Sequence of chain 1.B:
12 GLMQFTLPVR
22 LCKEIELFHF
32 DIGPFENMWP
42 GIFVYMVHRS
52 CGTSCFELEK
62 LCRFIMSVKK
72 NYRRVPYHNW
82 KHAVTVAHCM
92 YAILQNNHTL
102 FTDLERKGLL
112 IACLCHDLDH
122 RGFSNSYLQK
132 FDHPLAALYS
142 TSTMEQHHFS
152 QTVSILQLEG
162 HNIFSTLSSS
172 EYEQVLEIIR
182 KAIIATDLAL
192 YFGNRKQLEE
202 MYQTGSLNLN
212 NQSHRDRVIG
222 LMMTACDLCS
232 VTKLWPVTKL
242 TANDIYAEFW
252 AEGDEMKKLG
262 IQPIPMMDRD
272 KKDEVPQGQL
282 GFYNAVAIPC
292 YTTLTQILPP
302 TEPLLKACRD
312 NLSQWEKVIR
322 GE

Binding-site contacts:
Ligand atom N19 contacts residue GLY279 of chain 1.B at 3.6 Å.
Ligand atom N22 contacts residue GLY279 of chain 1.B at 3.8 Å.
Ligand atom C28 contacts residue GLY279 of chain 1.B at 3.6 Å.
Ligand atom C33 contacts residue GLU275 of chain 1.B at 3.8 Å.
Ligand atom C1 contacts residue PHE283 of chain 1.B at 3.9 Å (hydrophobic).
Ligand atom C10 contacts residue TYR78 of chain 1.B at 3.6 Å (hydrophobic).
Ligand atom C5 contacts residue PHE283 of chain 1.B at 3.5 Å (hydrophobic).
Ligand atom N22 contacts residue TYR247 of chain 1.B at 2.8 Å (h-bond).
Ligand atom C21 contacts residue TYR247 of chain 1.B at 3.8 Å (hydrophobic).
Ligand atom C9 contacts residue ILE246 of chain 1.B at 3.5 Å (hydrophobic).
Ligand atom C28 contacts residue PHE283 of chain 1.B at 3.6 Å (hydrophobic).
Ligand atom C18 contacts residue GLY279 of chain 1.B at 3.5 Å.
Ligand atom O15 contacts residue PHE283 of chain 1.B at 3.8 Å.
Ligand atom C29 contacts residue PHE283 of chain 1.B at 3.6 Å (hydrophobic).
Ligand atom C4 contacts residue PHE283 of chain 1.B at 3.9 Å (hydrophobic).
Ligand atom N22 contacts residue MET267 of chain 1.B at 3.9 Å.
Ligand atom C26 contacts residue GLY279 of chain 1.B at 3.5 Å.
Ligand atom C21 contacts residue GLY279 of chain 1.B at 3.4 Å.
Ligand atom O14 contacts residue GLN280 of chain 1.B at 3.0 Å (h-bond).
Ligand atom C29 contacts residue GLY282 of chain 1.B at 3.9 Å.
Ligand atom C26 contacts residue MET267 of chain 1.B at 3.5 Å (hydrophobic).
Ligand atom C1 contacts residue LEU229 of chain 1.B at 3.7 Å (hydrophobic).
Ligand atom C20 contacts residue GLY279 of chain 1.B at 3.9 Å.
Ligand atom C2 contacts residue LEU229 of chain 1.B at 3.3 Å (hydrophobic).
Ligand atom C31 contacts residue PHE283 of chain 1.B at 3.8 Å (hydrophobic).
Ligand atom C33 contacts residue PRO266 of chain 1.B at 3.9 Å (hydrophobic).
Ligand atom C8 contacts residue ILE246 of chain 1.B at 3.5 Å (hydrophobic).
Ligand atom C18 contacts residue TYR247 of chain 1.B at 3.6 Å (hydrophobic).
Ligand atom C17 contacts residue TYR247 of chain 1.B at 3.8 Å (hydrophobic).
Ligand atom C7 contacts residue PHE283 of chain 1.B at 3.7 Å (hydrophobic).
Ligand atom C17 contacts residue PHE283 of chain 1.B at 3.6 Å (hydrophobic).
Ligand atom N12 contacts residue PHE283 of chain 1.B at 3.7 Å.
Ligand atom C21 contacts residue MET267 of chain 1.B at 3.5 Å (hydrophobic).
Ligand atom C9 contacts residue SER231 of chain 1.B at 3.7 Å.
Ligand atom C10 contacts residue LEU229 of chain 1.B at 3.8 Å (hydrophobic).
Ligand atom C3 contacts residue LEU229 of chain 1.B at 3.9 Å (hydrophobic).
Ligand atom C25 contacts residue GLY279 of chain 1.B at 3.9 Å.
Ligand atom C11 contacts residue PHE283 of chain 1.B at 3.4 Å (hydrophobic).
Ligand atom C6 contacts residue PHE283 of chain 1.B at 3.4 Å (hydrophobic).
Ligand atom C32 contacts residue PHE283 of chain 1.B at 3.8 Å (hydrophobic).

The small molecule below binds the protein below.
Small molecule (SMILES): Cc1ccc2c(c1)nc(CCN1C(=O)c3cccc4cccc(c34)C1=O)n2-c1ccncc1